Sequence of chain 1.B:
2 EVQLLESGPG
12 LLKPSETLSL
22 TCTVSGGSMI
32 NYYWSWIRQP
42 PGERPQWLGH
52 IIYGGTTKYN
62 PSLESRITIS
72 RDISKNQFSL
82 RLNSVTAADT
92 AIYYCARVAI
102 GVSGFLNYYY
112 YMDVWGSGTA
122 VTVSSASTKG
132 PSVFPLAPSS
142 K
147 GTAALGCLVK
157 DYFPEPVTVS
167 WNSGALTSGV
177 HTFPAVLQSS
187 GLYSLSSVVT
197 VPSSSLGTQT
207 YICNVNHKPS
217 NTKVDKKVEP

Sequence of chain 1.A:
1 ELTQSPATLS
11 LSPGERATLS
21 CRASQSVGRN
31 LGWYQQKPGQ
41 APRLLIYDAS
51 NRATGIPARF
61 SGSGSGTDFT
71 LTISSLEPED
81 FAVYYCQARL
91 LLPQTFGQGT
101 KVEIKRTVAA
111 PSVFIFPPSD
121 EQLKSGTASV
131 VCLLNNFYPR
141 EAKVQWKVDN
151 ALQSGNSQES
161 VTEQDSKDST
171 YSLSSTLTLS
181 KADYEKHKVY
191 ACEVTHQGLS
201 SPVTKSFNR

The protein below binds the small molecule below.
Small molecule (SMILES): CC[C@H](C)[C@H](NC(=O)[C@H](CC(=O)O)NC(=O)[C@H](Cc1ccccc1)NC(=O)[C@H](CC1=CN=C2C=CC=CC12)NC(=O)[C@H](CC(N)=O)NC(=O)[C@@H](N)CC1=c2ccccc2=NC1)C(=O)N[C@H](C(=O)N[C@@H](CC(N)=O)C(=O)N[C@@H](C)C=O)[C@@H](C)O

Binding-site contacts:
Ligand atom CB contacts residue TYR109 of chain 1.B at 3.8 Å (hydrophobic).
Ligand atom OD1 contacts residue TYR54 of chain 1.B at 3.5 Å.
Ligand atom CG2 contacts residue TYR34 of chain 1.B at 3.6 Å (hydrophobic).
Ligand atom CD1 contacts residue VAL103 of chain 1.B at 3.8 Å (hydrophobic).
Ligand atom O contacts residue ILE53 of chain 1.B at 3.5 Å.
Ligand atom CA contacts residue TYR34 of chain 1.B at 3.5 Å (hydrophobic).
Ligand atom OG1 contacts residue HIS51 of chain 1.B at 3.7 Å.
Ligand atom OD2 contacts residue HIS51 of chain 1.B at 2.8 Å (h-bond).
Ligand atom CD1 contacts residue GLY102 of chain 1.B at 3.4 Å.
Ligand atom CG contacts residue ASN32 of chain 1.B at 3.6 Å.
Ligand atom CG2 contacts residue TYR109 of chain 1.B at 3.6 Å (hydrophobic).
Ligand atom CB contacts residue TYR34 of chain 1.B at 3.7 Å (hydrophobic).
Ligand atom CA contacts residue TYR109 of chain 1.B at 3.8 Å (hydrophobic).
Ligand atom CB contacts residue TYR34 of chain 1.B at 3.7 Å (hydrophobic).
Ligand atom NE1 contacts residue ASN32 of chain 1.B at 3.3 Å (h-bond).
Ligand atom OD1 contacts residue HIS51 of chain 1.B at 3.7 Å.
Ligand atom O contacts residue TYR109 of chain 1.B at 3.6 Å.
Ligand atom O contacts residue TYR54 of chain 1.B at 3.7 Å.
Ligand atom OD1 contacts residue ASN32 of chain 1.B at 2.8 Å (h-bond).
Ligand atom C contacts residue TYR34 of chain 1.B at 3.5 Å (hydrophobic).
Ligand atom O contacts residue GLY55 of chain 1.B at 2.8 Å (h-bond).
Ligand atom OD1 contacts residue TYR34 of chain 1.B at 3.4 Å.
Ligand atom CG contacts residue HIS51 of chain 1.B at 3.6 Å.
Ligand atom ND2 contacts residue ASN32 of chain 1.B at 2.7 Å (h-bond).
Ligand atom CZ3 contacts residue GLY55 of chain 1.B at 3.6 Å.
Ligand atom CE3 contacts residue GLY55 of chain 1.B at 3.5 Å.
Ligand atom O contacts residue ILE53 of chain 1.B at 3.7 Å.
Ligand atom OG1 contacts residue LYS59 of chain 1.B at 3.5 Å.
Ligand atom OD1 contacts residue ILE31 of chain 1.B at 3.8 Å.
Ligand atom ND2 contacts residue ILE31 of chain 1.B at 3.6 Å.
Ligand atom C contacts residue TYR34 of chain 1.B at 3.7 Å (hydrophobic).
Ligand atom C contacts residue ILE53 of chain 1.B at 3.8 Å (hydrophobic).
Ligand atom O contacts residue TYR34 of chain 1.B at 2.6 Å (h-bond).
Ligand atom N contacts residue TYR34 of chain 1.B at 2.9 Å (h-bond).
Ligand atom CA contacts residue TYR34 of chain 1.B at 3.7 Å (hydrophobic).
Ligand atom N contacts residue ILE53 of chain 1.B at 3.7 Å.
Ligand atom OD1 contacts residue LYS59 of chain 1.B at 2.7 Å (salt-bridge).
Ligand atom C contacts residue ILE53 of chain 1.B at 3.5 Å (hydrophobic).
Ligand atom O contacts residue TYR34 of chain 1.B at 3.5 Å (h-bond).
Ligand atom OD2 contacts residue LYS59 of chain 1.B at 3.7 Å.